Sequence of chain 1.B:
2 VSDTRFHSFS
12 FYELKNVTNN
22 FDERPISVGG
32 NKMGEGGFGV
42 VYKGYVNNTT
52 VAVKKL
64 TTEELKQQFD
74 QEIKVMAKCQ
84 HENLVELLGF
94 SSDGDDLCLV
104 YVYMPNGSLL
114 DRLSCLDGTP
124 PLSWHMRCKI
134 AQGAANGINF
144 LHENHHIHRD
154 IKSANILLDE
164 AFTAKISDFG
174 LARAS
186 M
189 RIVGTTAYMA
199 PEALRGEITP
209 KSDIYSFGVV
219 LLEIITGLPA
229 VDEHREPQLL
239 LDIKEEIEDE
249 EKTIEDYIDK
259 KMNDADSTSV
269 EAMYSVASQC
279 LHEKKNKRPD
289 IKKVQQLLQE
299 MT

Binding-site contacts:
Ligand atom C21 contacts residue ALA53 of chain 1.B at 3.7 Å (hydrophobic).
Ligand atom C8 contacts residue GLY110 of chain 1.B at 3.7 Å.
Ligand atom C3 contacts residue PRO108 of chain 1.B at 3.6 Å (hydrophobic).
Ligand atom C26 contacts residue VAL42 of chain 1.B at 3.8 Å (hydrophobic).
Ligand atom O19 contacts residue MET107 of chain 1.B at 3.0 Å (h-bond).
Ligand atom C4 contacts residue MET34 of chain 1.B at 3.7 Å (hydrophobic).
Ligand atom C12 contacts residue GLY35 of chain 1.B at 3.6 Å.
Ligand atom C5 contacts residue MET34 of chain 1.B at 3.7 Å (hydrophobic).
Ligand atom C24 contacts residue LEU160 of chain 1.B at 3.1 Å (hydrophobic).
Ligand atom C18 contacts residue ALA53 of chain 1.B at 3.7 Å (hydrophobic).
Ligand atom C4 contacts residue GLY110 of chain 1.B at 3.6 Å.
Ligand atom C21 contacts residue MET107 of chain 1.B at 3.7 Å (hydrophobic).
Ligand atom C29 contacts residue PRO108 of chain 1.B at 3.4 Å (hydrophobic).
Ligand atom C9 contacts residue GLY110 of chain 1.B at 3.5 Å.
Ligand atom C21 contacts residue LEU160 of chain 1.B at 3.8 Å (hydrophobic).
Ligand atom C3 contacts residue TYR106 of chain 1.B at 3.6 Å (hydrophobic).
Ligand atom C8 contacts residue MET34 of chain 1.B at 3.6 Å (hydrophobic).
Ligand atom C5 contacts residue GLY110 of chain 1.B at 3.9 Å.
Ligand atom N25 contacts residue LEU160 of chain 1.B at 3.5 Å.
Ligand atom C4 contacts residue MET107 of chain 1.B at 3.5 Å (hydrophobic).
Ligand atom C13 contacts residue VAL42 of chain 1.B at 3.6 Å (hydrophobic).
Ligand atom C21 contacts residue VAL105 of chain 1.B at 3.2 Å (hydrophobic).
Ligand atom C6 contacts residue MET34 of chain 1.B at 3.9 Å (hydrophobic).
Ligand atom C15 contacts residue ALA157 of chain 1.B at 3.7 Å (hydrophobic).
Ligand atom O19 contacts residue ALA53 of chain 1.B at 3.5 Å.
Ligand atom C27 contacts residue ASP171 of chain 1.B at 3.6 Å.
Ligand atom C28 contacts residue TYR104 of chain 1.B at 3.6 Å (hydrophobic).
Ligand atom C5 contacts residue MET107 of chain 1.B at 3.1 Å (hydrophobic).
Ligand atom N22 contacts residue VAL105 of chain 1.B at 3.8 Å.
Ligand atom N23 contacts residue LEU160 of chain 1.B at 3.4 Å.
Ligand atom C20 contacts residue ALA53 of chain 1.B at 3.6 Å (hydrophobic).
Ligand atom N23 contacts residue TYR104 of chain 1.B at 3.7 Å.
Ligand atom N22 contacts residue LEU160 of chain 1.B at 3.7 Å.
Ligand atom C20 contacts residue LEU160 of chain 1.B at 3.4 Å (hydrophobic).
Ligand atom N22 contacts residue TYR104 of chain 1.B at 3.2 Å.
Ligand atom C3 contacts residue MET107 of chain 1.B at 3.5 Å (hydrophobic).
Ligand atom C15 contacts residue LEU160 of chain 1.B at 3.8 Å (hydrophobic).
Ligand atom O19 contacts residue MET34 of chain 1.B at 3.7 Å.
Ligand atom C21 contacts residue TYR104 of chain 1.B at 3.8 Å (hydrophobic).
Ligand atom N25 contacts residue VAL42 of chain 1.B at 3.9 Å.

This protein binds this small molecule.
Small molecule (SMILES): CC1(C)Cc2cc(NC(=O)c3cnn4cccnc34)c(N3CCOCC3)cc2O1